Sequence of chain 1.A:
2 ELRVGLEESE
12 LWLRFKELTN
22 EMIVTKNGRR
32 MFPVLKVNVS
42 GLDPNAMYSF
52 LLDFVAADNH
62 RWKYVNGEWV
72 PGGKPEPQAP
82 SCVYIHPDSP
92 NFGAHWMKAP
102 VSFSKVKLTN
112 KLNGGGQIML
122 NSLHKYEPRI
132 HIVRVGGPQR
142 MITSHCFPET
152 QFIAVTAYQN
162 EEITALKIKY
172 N

This protein binds this small molecule.
Small molecule (SMILES): CC(C)N1CCN(C(=O)c2cccs2)CC1

Binding-site contacts:
Ligand atom C11 contacts residue SER50 of chain 1.A at 4.4 Å.
Ligand atom C10 contacts residue VAL136 of chain 1.A at 3.7 Å (hydrophobic).
Ligand atom N2 contacts residue ILE86 of chain 1.A at 4.0 Å.
Ligand atom O1 contacts residue SER50 of chain 1.A at 2.7 Å (h-bond).
Ligand atom C8 contacts residue ILE86 of chain 1.A at 4.3 Å (hydrophobic).
Ligand atom C11 contacts residue VAL134 of chain 1.A at 4.3 Å (hydrophobic).
Ligand atom S1 contacts residue LEU52 of chain 1.A at 4.2 Å.
Ligand atom O1 contacts residue SER90 of chain 1.A at 3.8 Å.
Ligand atom O1 contacts residue ILE86 of chain 1.A at 3.9 Å.
Ligand atom C10 contacts residue SER50 of chain 1.A at 3.6 Å.
Ligand atom C11 contacts residue ARG141 of chain 1.A at 3.7 Å.
Ligand atom C12 contacts residue VAL136 of chain 1.A at 4.4 Å (hydrophobic).
Ligand atom S1 contacts residue SER50 of chain 1.A at 4.4 Å.
Ligand atom C12 contacts residue VAL134 of chain 1.A at 4.3 Å (hydrophobic).
Ligand atom C11 contacts residue VAL136 of chain 1.A at 3.4 Å (hydrophobic).
Ligand atom C5 contacts residue ILE86 of chain 1.A at 3.8 Å (hydrophobic).
Ligand atom C9 contacts residue SER50 of chain 1.A at 3.6 Å.
Ligand atom C8 contacts residue SER50 of chain 1.A at 3.6 Å.
Ligand atom O1 contacts residue PRO91 of chain 1.A at 4.1 Å.